Sequence of chain 12.A:
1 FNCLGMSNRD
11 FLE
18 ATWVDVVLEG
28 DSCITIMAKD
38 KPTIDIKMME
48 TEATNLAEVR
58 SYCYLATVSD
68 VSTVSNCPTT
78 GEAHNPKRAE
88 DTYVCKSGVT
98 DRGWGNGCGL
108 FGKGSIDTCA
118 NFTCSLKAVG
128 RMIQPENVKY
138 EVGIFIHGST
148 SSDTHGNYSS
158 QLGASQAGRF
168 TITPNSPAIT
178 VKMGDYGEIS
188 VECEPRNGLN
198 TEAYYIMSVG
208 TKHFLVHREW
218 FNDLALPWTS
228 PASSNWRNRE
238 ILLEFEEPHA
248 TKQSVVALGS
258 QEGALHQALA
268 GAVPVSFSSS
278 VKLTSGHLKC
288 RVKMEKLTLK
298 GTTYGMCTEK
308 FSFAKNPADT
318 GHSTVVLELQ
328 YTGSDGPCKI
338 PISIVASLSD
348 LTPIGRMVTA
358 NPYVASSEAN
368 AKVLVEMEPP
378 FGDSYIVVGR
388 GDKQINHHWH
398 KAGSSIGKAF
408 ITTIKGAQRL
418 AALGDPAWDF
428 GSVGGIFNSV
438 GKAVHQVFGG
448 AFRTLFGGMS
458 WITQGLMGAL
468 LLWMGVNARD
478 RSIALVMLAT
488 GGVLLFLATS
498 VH

Binding-site contacts:
Ligand atom C1 contacts residue SER66 of chain 12.A at 4.5 Å.
Ligand atom C1 contacts residue THR89 of chain 12.A at 4.2 Å.
Ligand atom C6 contacts residue THR120 of chain 12.A at 3.8 Å.
Ligand atom C5 contacts residue ASN118 of chain 12.A at 3.6 Å.
Ligand atom C4 contacts residue ASN118 of chain 12.A at 4.2 Å.
Ligand atom C8 contacts residue SER66 of chain 12.A at 3.6 Å.
Ligand atom C7 contacts residue ASN118 of chain 12.A at 3.8 Å.
Ligand atom C8 contacts residue ASN118 of chain 12.A at 3.7 Å.
Ligand atom O5 contacts residue PHE119 of chain 12.A at 3.9 Å.
Ligand atom O5 contacts residue ASN118 of chain 12.A at 2.4 Å (h-bond).
Ligand atom O6 contacts residue THR89 of chain 12.A at 3.9 Å.
Ligand atom O6 contacts residue THR120 of chain 12.A at 3.6 Å (h-bond).
Ligand atom C2 contacts residue ASN118 of chain 12.A at 2.5 Å.
Ligand atom C8 contacts residue ASP67 of chain 12.A at 3.7 Å.
Ligand atom O5 contacts residue THR89 of chain 12.A at 4.5 Å.
Ligand atom C1 contacts residue ASN118 of chain 12.A at 1.4 Å.
Ligand atom C6 contacts residue PHE119 of chain 12.A at 4.0 Å (hydrophobic).
Ligand atom C5 contacts residue THR120 of chain 12.A at 4.2 Å.
Ligand atom N2 contacts residue TYR90 of chain 12.A at 4.4 Å.
Ligand atom O5 contacts residue THR120 of chain 12.A at 3.4 Å (h-bond).
Ligand atom N2 contacts residue ASN118 of chain 12.A at 2.9 Å (h-bond).
Ligand atom O6 contacts residue PHE119 of chain 12.A at 2.8 Å (h-bond).
Ligand atom O6 contacts residue ASN118 of chain 12.A at 4.2 Å.
Ligand atom C3 contacts residue ASN118 of chain 12.A at 3.8 Å.

This small molecule binds to this protein.
Small molecule (SMILES): CC(=O)N[C@@H]1[C@@H](O)[C@H](O)[C@@H](CO)O[C@H]1O